This small molecule binds to this protein.
Small molecule (SMILES): CC(=O)N[C@@H]1[C@@H](O)[C@H](O)[C@@H](CO)O[C@H]1O

Sequence of chain 1.E:
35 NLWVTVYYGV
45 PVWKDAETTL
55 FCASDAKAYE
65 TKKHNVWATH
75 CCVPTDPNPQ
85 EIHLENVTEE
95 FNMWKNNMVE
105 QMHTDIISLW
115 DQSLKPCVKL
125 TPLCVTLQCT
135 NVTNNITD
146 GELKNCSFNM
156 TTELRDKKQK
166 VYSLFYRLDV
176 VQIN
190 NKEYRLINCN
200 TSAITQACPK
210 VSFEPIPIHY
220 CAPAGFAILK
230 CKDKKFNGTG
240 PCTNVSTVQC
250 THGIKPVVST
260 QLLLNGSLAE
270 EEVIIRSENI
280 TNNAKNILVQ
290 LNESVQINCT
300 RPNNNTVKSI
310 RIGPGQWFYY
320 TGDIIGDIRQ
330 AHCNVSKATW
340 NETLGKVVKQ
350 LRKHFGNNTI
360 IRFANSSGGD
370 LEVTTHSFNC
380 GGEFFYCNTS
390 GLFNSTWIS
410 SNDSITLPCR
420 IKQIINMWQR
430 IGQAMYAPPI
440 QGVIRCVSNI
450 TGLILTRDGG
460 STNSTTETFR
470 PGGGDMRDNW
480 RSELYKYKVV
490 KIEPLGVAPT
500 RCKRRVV

Binding-site contacts:
Ligand atom C7 contacts residue LYS149 of chain 1.E at 4.4 Å.
Ligand atom O7 contacts residue THR134 of chain 1.E at 3.8 Å.
Ligand atom C8 contacts residue LYS149 of chain 1.E at 3.6 Å.
Ligand atom C7 contacts residue ASN135 of chain 1.E at 3.2 Å.
Ligand atom C3 contacts residue ASN135 of chain 1.E at 3.7 Å.
Ligand atom C5 contacts residue ASN135 of chain 1.E at 3.7 Å.
Ligand atom C4 contacts residue ASN135 of chain 1.E at 4.2 Å.
Ligand atom C8 contacts residue ASN135 of chain 1.E at 3.9 Å.
Ligand atom C8 contacts residue THR134 of chain 1.E at 3.5 Å.
Ligand atom C2 contacts residue ASN135 of chain 1.E at 2.5 Å.
Ligand atom N2 contacts residue TYR193 of chain 1.E at 4.4 Å.
Ligand atom C1 contacts residue ASN135 of chain 1.E at 1.5 Å.
Ligand atom N2 contacts residue LYS149 of chain 1.E at 4.0 Å.
Ligand atom C8 contacts residue CYS133 of chain 1.E at 3.6 Å (hydrophobic).
Ligand atom C8 contacts residue TYR193 of chain 1.E at 3.8 Å (hydrophobic).
Ligand atom O7 contacts residue ASN135 of chain 1.E at 3.1 Å (h-bond).
Ligand atom N2 contacts residue ASN135 of chain 1.E at 2.9 Å (h-bond).
Ligand atom O5 contacts residue ASN135 of chain 1.E at 2.4 Å (h-bond).
Ligand atom C7 contacts residue THR134 of chain 1.E at 3.9 Å.